The protein below binds the small molecule below.
Small molecule (SMILES): NC(=O)c1cnccn1

Sequence of chain 1.A:
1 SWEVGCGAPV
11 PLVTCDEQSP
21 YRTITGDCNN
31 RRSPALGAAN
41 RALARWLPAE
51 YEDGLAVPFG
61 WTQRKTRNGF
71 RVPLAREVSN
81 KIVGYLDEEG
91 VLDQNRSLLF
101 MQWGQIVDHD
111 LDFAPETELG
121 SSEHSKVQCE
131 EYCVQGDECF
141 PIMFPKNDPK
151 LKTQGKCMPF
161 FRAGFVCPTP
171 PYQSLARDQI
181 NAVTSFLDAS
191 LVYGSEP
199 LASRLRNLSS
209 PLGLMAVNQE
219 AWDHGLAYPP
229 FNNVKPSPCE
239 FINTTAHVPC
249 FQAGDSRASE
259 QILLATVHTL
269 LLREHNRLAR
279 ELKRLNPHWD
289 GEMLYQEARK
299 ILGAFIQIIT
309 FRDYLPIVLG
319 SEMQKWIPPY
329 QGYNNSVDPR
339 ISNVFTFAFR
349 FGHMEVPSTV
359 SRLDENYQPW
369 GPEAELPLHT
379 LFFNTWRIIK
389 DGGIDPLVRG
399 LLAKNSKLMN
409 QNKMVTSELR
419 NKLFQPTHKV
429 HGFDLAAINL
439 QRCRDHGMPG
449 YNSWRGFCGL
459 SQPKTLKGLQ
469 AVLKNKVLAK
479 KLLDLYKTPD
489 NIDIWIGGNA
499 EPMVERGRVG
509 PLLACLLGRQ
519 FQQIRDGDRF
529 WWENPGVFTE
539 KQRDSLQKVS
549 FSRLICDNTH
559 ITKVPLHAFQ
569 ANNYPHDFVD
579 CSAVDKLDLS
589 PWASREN

Binding-site contacts:
Ligand atom C1 contacts residue HEM1 of chain 1.F at 3.5 Å.
Ligand atom N2 contacts residue HEM1 of chain 1.F at 3.9 Å.
Ligand atom N2 contacts residue PZA1 of chain 1.W at 3.5 Å (h-bond).
Ligand atom N3 contacts residue ARG255 of chain 1.A at 3.5 Å.
Ligand atom C1 contacts residue ARG255 of chain 1.A at 3.3 Å.
Ligand atom N2 contacts residue GLN105 of chain 1.A at 4.0 Å.
Ligand atom O contacts residue ASP108 of chain 1.A at 3.5 Å (salt-bridge).
Ligand atom N1 contacts residue HIS109 of chain 1.A at 3.0 Å (h-bond).
Ligand atom C3 contacts residue HEM1 of chain 1.F at 3.6 Å.
Ligand atom O contacts residue HIS109 of chain 1.A at 2.8 Å (h-bond).
Ligand atom C4 contacts residue ARG255 of chain 1.A at 4.1 Å.
Ligand atom N2 contacts residue GLU258 of chain 1.A at 2.9 Å.
Ligand atom C1 contacts residue HIS109 of chain 1.A at 4.4 Å.
Ligand atom C3 contacts residue GLU258 of chain 1.A at 3.7 Å.
Ligand atom N2 contacts residue HIS109 of chain 1.A at 4.2 Å.
Ligand atom C contacts residue GLN105 of chain 1.A at 3.5 Å.
Ligand atom N3 contacts residue HIS109 of chain 1.A at 3.5 Å (h-bond).
Ligand atom O contacts residue ARG255 of chain 1.A at 4.3 Å.
Ligand atom N1 contacts residue GLN105 of chain 1.A at 2.5 Å (h-bond).
Ligand atom C2 contacts residue ARG255 of chain 1.A at 3.7 Å.
Ligand atom N3 contacts residue HEM1 of chain 1.F at 3.0 Å.
Ligand atom C3 contacts residue GLN105 of chain 1.A at 3.0 Å.
Ligand atom C4 contacts residue GLN105 of chain 1.A at 3.7 Å.
Ligand atom C2 contacts residue PZA1 of chain 1.W at 2.9 Å.
Ligand atom C3 contacts residue HIS109 of chain 1.A at 3.4 Å.
Ligand atom C2 contacts residue HEM1 of chain 1.F at 3.9 Å.
Ligand atom C4 contacts residue HIS109 of chain 1.A at 2.9 Å.
Ligand atom C2 contacts residue GLU258 of chain 1.A at 3.7 Å.
Ligand atom C4 contacts residue HEM1 of chain 1.F at 3.0 Å.
Ligand atom C3 contacts residue ARG255 of chain 1.A at 4.5 Å.
Ligand atom N2 contacts residue ARG255 of chain 1.A at 4.0 Å.
Ligand atom N1 contacts residue HEM1 of chain 1.F at 2.5 Å.
Ligand atom O contacts residue HEM1 of chain 1.F at 2.5 Å (h-bond).
Ligand atom C contacts residue HEM1 of chain 1.F at 2.7 Å.
Ligand atom C1 contacts residue PZA1 of chain 1.W at 3.5 Å.
Ligand atom C contacts residue HIS109 of chain 1.A at 2.6 Å.